A small-molecule ligand and the protein it binds are described below.
Small molecule (SMILES): C[C@H](O)[C@@H](O)[C@@H](O)[C@H](O)CO

Sequence of chain 1.A:
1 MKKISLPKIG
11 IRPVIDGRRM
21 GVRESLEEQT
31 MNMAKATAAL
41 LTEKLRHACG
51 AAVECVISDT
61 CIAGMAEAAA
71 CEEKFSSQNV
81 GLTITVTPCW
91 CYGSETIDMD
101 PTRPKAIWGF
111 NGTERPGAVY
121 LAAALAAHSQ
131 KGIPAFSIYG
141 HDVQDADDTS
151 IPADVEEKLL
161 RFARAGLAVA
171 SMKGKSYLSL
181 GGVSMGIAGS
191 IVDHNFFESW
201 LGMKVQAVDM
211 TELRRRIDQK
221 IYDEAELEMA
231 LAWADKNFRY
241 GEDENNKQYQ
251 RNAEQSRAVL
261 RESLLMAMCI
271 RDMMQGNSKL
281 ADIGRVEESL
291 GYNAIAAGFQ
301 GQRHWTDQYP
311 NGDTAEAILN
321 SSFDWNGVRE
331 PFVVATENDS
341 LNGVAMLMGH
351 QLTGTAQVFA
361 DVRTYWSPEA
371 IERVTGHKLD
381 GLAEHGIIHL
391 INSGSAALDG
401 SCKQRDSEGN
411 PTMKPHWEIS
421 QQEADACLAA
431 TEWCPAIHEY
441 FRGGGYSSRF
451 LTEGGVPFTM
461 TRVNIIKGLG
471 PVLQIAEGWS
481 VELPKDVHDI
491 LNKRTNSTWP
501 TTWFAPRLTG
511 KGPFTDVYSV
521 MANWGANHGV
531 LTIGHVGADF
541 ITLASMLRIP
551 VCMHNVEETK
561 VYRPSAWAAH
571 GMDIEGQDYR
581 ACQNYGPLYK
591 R

Binding-site contacts:
Ligand atom C3 contacts residue GLU337 of chain 1.A at 4.3 Å.
Ligand atom O1 contacts residue GLU337 of chain 1.A at 3.3 Å (salt-bridge).
Ligand atom O4 contacts residue GLU337 of chain 1.A at 3.5 Å (salt-bridge).
Ligand atom C2 contacts residue GLU337 of chain 1.A at 3.1 Å.
Ligand atom C4 contacts residue SER393 of chain 1.A at 4.1 Å.
Ligand atom C6 contacts residue TYR440 of chain 1.A at 3.6 Å (hydrophobic).
Ligand atom C5 contacts residue TRP90 of chain 1.C at 4.3 Å (hydrophobic).
Ligand atom O2 contacts residue GLU337 of chain 1.A at 3.6 Å (salt-bridge).
Ligand atom O3 contacts residue TRP90 of chain 1.C at 4.1 Å.
Ligand atom C2 contacts residue MN1 of chain 1.G at 3.2 Å.
Ligand atom O2 contacts residue ASP361 of chain 1.A at 2.8 Å (salt-bridge).
Ligand atom C1 contacts residue ASN527 of chain 1.A at 3.9 Å.
Ligand atom C6 contacts residue GLN302 of chain 1.A at 4.4 Å.
Ligand atom O2 contacts residue MN1 of chain 1.G at 2.5 Å.
Ligand atom O5 contacts residue TYR440 of chain 1.A at 4.1 Å.
Ligand atom C1 contacts residue ASP361 of chain 1.A at 3.9 Å.
Ligand atom C2 contacts residue ASP361 of chain 1.A at 4.0 Å.
Ligand atom O2 contacts residue SER393 of chain 1.A at 3.6 Å.
Ligand atom C1 contacts residue ILE187 of chain 1.A at 4.2 Å (hydrophobic).
Ligand atom C1 contacts residue GLU337 of chain 1.A at 3.5 Å.
Ligand atom C4 contacts residue GLN302 of chain 1.A at 4.1 Å.
Ligand atom O4 contacts residue GLN302 of chain 1.A at 2.8 Å (h-bond).
Ligand atom C3 contacts residue TRP90 of chain 1.C at 4.0 Å (hydrophobic).
Ligand atom O1 contacts residue ILE187 of chain 1.A at 4.2 Å.
Ligand atom C5 contacts residue GLN302 of chain 1.A at 4.3 Å.
Ligand atom O5 contacts residue ARG18 of chain 1.C at 3.2 Å (salt-bridge).
Ligand atom O1 contacts residue HIS528 of chain 1.A at 3.2 Å (h-bond).
Ligand atom O1 contacts residue ASN527 of chain 1.A at 2.9 Å (h-bond).
Ligand atom C2 contacts residue SER393 of chain 1.A at 4.2 Å.
Ligand atom C1 contacts residue TRP90 of chain 1.C at 3.5 Å (hydrophobic).
Ligand atom C6 contacts residue TRP499 of chain 1.A at 3.9 Å (hydrophobic).
Ligand atom C1 contacts residue MN1 of chain 1.G at 3.2 Å.
Ligand atom O5 contacts residue GLN302 of chain 1.A at 3.5 Å (h-bond).
Ligand atom O1 contacts residue ASP361 of chain 1.A at 2.9 Å (salt-bridge).
Ligand atom C5 contacts residue TYR440 of chain 1.A at 4.3 Å (hydrophobic).
Ligand atom O1 contacts residue TRP90 of chain 1.C at 4.0 Å.
Ligand atom O5 contacts residue TRP90 of chain 1.C at 3.6 Å.
Ligand atom O1 contacts residue MN1 of chain 1.G at 2.3 Å.
Ligand atom O4 contacts residue SER393 of chain 1.A at 3.9 Å.
Ligand atom O5 contacts residue MET185 of chain 1.A at 3.6 Å.

Sequence of chain 1.C:
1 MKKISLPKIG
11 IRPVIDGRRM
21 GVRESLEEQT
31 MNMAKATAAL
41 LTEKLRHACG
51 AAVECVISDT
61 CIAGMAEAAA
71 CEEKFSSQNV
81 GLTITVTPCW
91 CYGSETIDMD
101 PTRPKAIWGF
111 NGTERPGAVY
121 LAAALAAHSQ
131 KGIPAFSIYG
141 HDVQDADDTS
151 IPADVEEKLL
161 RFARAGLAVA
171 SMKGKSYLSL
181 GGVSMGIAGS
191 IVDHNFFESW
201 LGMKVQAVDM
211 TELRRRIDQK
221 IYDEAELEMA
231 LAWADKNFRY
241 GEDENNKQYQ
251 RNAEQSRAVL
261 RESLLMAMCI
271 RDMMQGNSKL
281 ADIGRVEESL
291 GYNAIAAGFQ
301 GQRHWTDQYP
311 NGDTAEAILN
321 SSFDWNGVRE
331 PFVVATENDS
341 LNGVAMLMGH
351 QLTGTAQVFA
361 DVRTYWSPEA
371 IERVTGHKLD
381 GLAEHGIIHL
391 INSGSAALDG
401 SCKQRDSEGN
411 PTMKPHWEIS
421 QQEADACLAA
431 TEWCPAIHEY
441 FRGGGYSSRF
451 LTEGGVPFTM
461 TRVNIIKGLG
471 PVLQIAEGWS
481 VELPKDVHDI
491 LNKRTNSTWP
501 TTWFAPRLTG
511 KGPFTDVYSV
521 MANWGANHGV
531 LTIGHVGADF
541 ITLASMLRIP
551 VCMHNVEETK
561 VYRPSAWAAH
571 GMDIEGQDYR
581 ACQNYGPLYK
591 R